This small molecule binds to this protein.
Small molecule (SMILES): CC(=O)N[C@H]1[C@H](O[C@H]2[C@H](O)[C@@H](NC(C)=O)CO[C@@H]2CO)O[C@H](CO)[C@@H](O)[C@@H]1O

Binding-site contacts:
Ligand atom C1 contacts residue THR219 of chain 2.A at 3.9 Å.
Ligand atom C1 contacts residue ASN216 of chain 2.A at 1.6 Å.
Ligand atom C8 contacts residue PRO206 of chain 2.A at 4.4 Å (hydrophobic).
Ligand atom C7 contacts residue ASN216 of chain 2.A at 3.3 Å.
Ligand atom N2 contacts residue ASN216 of chain 2.A at 2.9 Å (h-bond).
Ligand atom O7 contacts residue ASN216 of chain 2.A at 3.5 Å (h-bond).
Ligand atom O7 contacts residue ARG304 of chain 2.A at 4.5 Å.
Ligand atom C7 contacts residue SER205 of chain 2.A at 4.3 Å.
Ligand atom C8 contacts residue ASN216 of chain 2.A at 4.5 Å.
Ligand atom C5 contacts residue ASN216 of chain 2.A at 3.7 Å.
Ligand atom C6 contacts residue THR219 of chain 2.A at 3.9 Å.
Ligand atom C8 contacts residue GLU303 of chain 2.A at 3.6 Å.
Ligand atom C8 contacts residue THR343 of chain 2.A at 3.9 Å.
Ligand atom C8 contacts residue ARG304 of chain 2.A at 4.0 Å.
Ligand atom C3 contacts residue ASN216 of chain 2.A at 3.9 Å.
Ligand atom C8 contacts residue SER205 of chain 2.A at 3.6 Å.
Ligand atom O5 contacts residue ASN216 of chain 2.A at 2.4 Å (h-bond).
Ligand atom O5 contacts residue THR219 of chain 2.A at 3.5 Å.
Ligand atom C4 contacts residue ASN216 of chain 2.A at 4.2 Å.
Ligand atom C2 contacts residue ASN216 of chain 2.A at 2.5 Å.
Ligand atom C5 contacts residue THR219 of chain 2.A at 3.7 Å.

Sequence of chain 2.A:
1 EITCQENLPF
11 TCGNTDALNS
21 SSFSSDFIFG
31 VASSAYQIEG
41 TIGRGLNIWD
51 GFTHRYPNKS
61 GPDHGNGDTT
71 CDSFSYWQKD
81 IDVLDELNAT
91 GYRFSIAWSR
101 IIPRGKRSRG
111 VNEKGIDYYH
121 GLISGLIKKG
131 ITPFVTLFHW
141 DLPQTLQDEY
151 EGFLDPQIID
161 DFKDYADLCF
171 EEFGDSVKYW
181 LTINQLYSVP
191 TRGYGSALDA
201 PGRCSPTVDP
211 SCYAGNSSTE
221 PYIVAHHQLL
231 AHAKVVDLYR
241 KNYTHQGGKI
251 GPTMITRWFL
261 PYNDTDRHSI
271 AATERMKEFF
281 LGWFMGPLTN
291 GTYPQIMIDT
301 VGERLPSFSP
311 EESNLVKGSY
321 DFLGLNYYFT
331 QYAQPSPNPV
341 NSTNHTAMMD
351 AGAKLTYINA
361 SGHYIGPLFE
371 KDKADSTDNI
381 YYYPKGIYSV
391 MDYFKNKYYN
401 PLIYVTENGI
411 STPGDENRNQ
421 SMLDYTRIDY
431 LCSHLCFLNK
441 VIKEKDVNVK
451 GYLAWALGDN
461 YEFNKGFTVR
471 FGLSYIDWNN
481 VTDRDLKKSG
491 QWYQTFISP